Binding-site contacts:
Ligand atom C5 contacts residue LYS115 of chain 1.C at 3.8 Å.
Ligand atom OAD contacts residue THR93 of chain 1.C at 2.8 Å (h-bond).
Ligand atom C6 contacts residue TRP134 of chain 1.C at 3.3 Å (hydrophobic).
Ligand atom C4 contacts residue LEU90 of chain 1.C at 3.3 Å (hydrophobic).
Ligand atom OAF contacts residue THR93 of chain 1.C at 3.4 Å (h-bond).
Ligand atom N1 contacts residue ILE135 of chain 1.C at 2.8 Å (h-bond).
Ligand atom N3 contacts residue LEU90 of chain 1.C at 3.8 Å.
Ligand atom N1 contacts residue TRP134 of chain 1.C at 3.3 Å.
Ligand atom OAF contacts residue GLY94 of chain 1.C at 3.0 Å (h-bond).
Ligand atom O6 contacts residue TRP134 of chain 1.C at 3.2 Å.
Ligand atom O6 contacts residue ILE135 of chain 1.C at 2.9 Å (h-bond).
Ligand atom N3 contacts residue TRP134 of chain 1.C at 3.9 Å.
Ligand atom C2 contacts residue ILE135 of chain 1.C at 3.4 Å (hydrophobic).
Ligand atom PAX contacts residue ASP92 of chain 1.C at 3.8 Å.
Ligand atom OAF contacts residue VAL91 of chain 1.C at 3.5 Å.
Ligand atom C6 contacts residue ILE135 of chain 1.C at 3.3 Å (hydrophobic).
Ligand atom N9 contacts residue LEU90 of chain 1.C at 3.5 Å.
Ligand atom OAG contacts residue THR96 of chain 1.C at 3.0 Å (h-bond).
Ligand atom OAG contacts residue GLY94 of chain 1.C at 3.6 Å (h-bond).
Ligand atom OAG contacts residue THR93 of chain 1.C at 3.0 Å (h-bond).
Ligand atom CAI contacts residue THR96 of chain 1.C at 3.5 Å.
Ligand atom O6 contacts residue LYS115 of chain 1.C at 3.0 Å (salt-bridge).
Ligand atom PAX contacts residue GLY94 of chain 1.C at 3.7 Å.
Ligand atom C6 contacts residue LYS115 of chain 1.C at 3.8 Å.
Ligand atom O6 contacts residue THR133 of chain 1.C at 3.2 Å (h-bond).
Ligand atom N7 contacts residue LYS115 of chain 1.C at 3.1 Å (salt-bridge).
Ligand atom OAB contacts residue THR96 of chain 1.C at 3.4 Å (h-bond).
Ligand atom PAX contacts residue THR93 of chain 1.C at 3.3 Å.
Ligand atom C8 contacts residue LEU90 of chain 1.C at 3.6 Å (hydrophobic).
Ligand atom C8 contacts residue ASP92 of chain 1.C at 3.6 Å.
Ligand atom OAF contacts residue ASP92 of chain 1.C at 2.8 Å (salt-bridge).
Ligand atom C5 contacts residue TRP134 of chain 1.C at 3.7 Å (hydrophobic).
Ligand atom C2 contacts residue TRP134 of chain 1.C at 3.4 Å (hydrophobic).
Ligand atom CAO contacts residue THR96 of chain 1.C at 3.9 Å.
Ligand atom OAG contacts residue GLY95 of chain 1.C at 3.0 Å (h-bond).
Ligand atom C5 contacts residue LEU90 of chain 1.C at 3.4 Å (hydrophobic).
Ligand atom N7 contacts residue LEU90 of chain 1.C at 3.6 Å.
Ligand atom N2 contacts residue ILE135 of chain 1.C at 3.2 Å (h-bond).
Ligand atom N2 contacts residue TRP134 of chain 1.C at 3.7 Å.
Ligand atom OAD contacts residue ASP92 of chain 1.C at 3.3 Å.

A small-molecule ligand and the protein it binds are described below.
Small molecule (SMILES): Nc1nc2c(ncn2[C@H]2CN(C(=O)CP(=O)(O)O)C[C@H]2O)c(=O)[nH]1

Sequence of chain 1.C:
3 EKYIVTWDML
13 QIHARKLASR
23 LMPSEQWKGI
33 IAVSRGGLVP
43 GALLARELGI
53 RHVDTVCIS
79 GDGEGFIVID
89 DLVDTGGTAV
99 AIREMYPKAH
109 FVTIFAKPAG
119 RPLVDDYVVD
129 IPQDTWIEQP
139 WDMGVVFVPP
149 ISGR